A protein and the small-molecule ligand that binds it are described below.
Small molecule (SMILES): N#Cc1cc(Cl)cc(Oc2cc(OCc3n[nH]c4nc(N)ccc34)ccc2Cl)c1

Sequence of chain 1.A:
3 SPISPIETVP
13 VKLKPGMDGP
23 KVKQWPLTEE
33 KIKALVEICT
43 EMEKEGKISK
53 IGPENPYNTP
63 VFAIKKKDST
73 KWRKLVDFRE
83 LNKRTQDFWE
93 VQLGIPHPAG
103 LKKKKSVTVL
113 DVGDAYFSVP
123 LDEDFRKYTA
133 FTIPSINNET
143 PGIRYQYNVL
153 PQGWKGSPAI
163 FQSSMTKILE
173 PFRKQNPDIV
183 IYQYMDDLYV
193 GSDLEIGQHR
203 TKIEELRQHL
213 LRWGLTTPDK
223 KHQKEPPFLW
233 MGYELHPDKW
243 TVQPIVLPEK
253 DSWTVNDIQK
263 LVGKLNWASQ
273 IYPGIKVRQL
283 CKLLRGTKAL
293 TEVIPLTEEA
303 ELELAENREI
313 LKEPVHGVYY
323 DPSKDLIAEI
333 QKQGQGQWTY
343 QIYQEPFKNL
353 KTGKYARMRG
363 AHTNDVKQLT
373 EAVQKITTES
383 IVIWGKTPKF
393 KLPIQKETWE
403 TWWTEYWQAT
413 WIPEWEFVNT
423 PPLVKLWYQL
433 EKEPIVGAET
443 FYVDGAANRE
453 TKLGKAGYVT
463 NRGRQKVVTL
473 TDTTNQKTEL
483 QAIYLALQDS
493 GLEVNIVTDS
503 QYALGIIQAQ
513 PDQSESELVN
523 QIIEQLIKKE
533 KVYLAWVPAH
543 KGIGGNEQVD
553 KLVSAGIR

Binding-site contacts:
Ligand atom N27 contacts residue TRP232 of chain 1.A at 3.5 Å.
Ligand atom C4 contacts residue TYR191 of chain 1.A at 3.2 Å (hydrophobic).
Ligand atom C3 contacts residue TYR191 of chain 1.A at 3.4 Å (hydrophobic).
Ligand atom N25 contacts residue PRO228 of chain 1.A at 3.3 Å.
Ligand atom C23 contacts residue PRO239 of chain 1.A at 3.6 Å (hydrophobic).
Ligand atom CL28 contacts residue TRP232 of chain 1.A at 3.7 Å.
Ligand atom C1 contacts residue TYR191 of chain 1.A at 3.5 Å (hydrophobic).
Ligand atom CL29 contacts residue TYR184 of chain 1.A at 3.1 Å.
Ligand atom C21 contacts residue HIS238 of chain 1.A at 3.1 Å.
Ligand atom C6 contacts residue TYR191 of chain 1.A at 3.4 Å (hydrophobic).
Ligand atom N19 contacts residue LYS106 of chain 1.A at 2.8 Å (salt-bridge).
Ligand atom C17 contacts residue HIS238 of chain 1.A at 3.7 Å.
Ligand atom N20 contacts residue LYS105 of chain 1.A at 3.6 Å.
Ligand atom CL29 contacts residue VAL182 of chain 1.A at 3.1 Å.
Ligand atom C15 contacts residue TYR321 of chain 1.A at 3.7 Å (hydrophobic).
Ligand atom C5 contacts residue TYR191 of chain 1.A at 3.7 Å (hydrophobic).
Ligand atom C2 contacts residue LEU237 of chain 1.A at 3.6 Å (hydrophobic).
Ligand atom C13 contacts residue TYR184 of chain 1.A at 3.6 Å (hydrophobic).
Ligand atom CL29 contacts residue GLY193 of chain 1.A at 3.6 Å.
Ligand atom N19 contacts residue VAL109 of chain 1.A at 3.3 Å.
Ligand atom CL29 contacts residue VAL192 of chain 1.A at 3.8 Å.
Ligand atom N20 contacts residue VAL109 of chain 1.A at 3.8 Å.
Ligand atom N27 contacts residue PHE230 of chain 1.A at 3.4 Å.
Ligand atom N25 contacts residue PHE230 of chain 1.A at 3.6 Å.
Ligand atom C26 contacts residue LEU237 of chain 1.A at 3.8 Å (hydrophobic).
Ligand atom C2 contacts residue TYR191 of chain 1.A at 3.6 Å (hydrophobic).
Ligand atom N24 contacts residue PRO239 of chain 1.A at 3.5 Å.
Ligand atom O7 contacts residue TYR191 of chain 1.A at 3.3 Å.
Ligand atom C22 contacts residue HIS238 of chain 1.A at 2.9 Å.
Ligand atom C11 contacts residue LYS104 of chain 1.A at 3.3 Å.
Ligand atom CL29 contacts residue TYR191 of chain 1.A at 3.5 Å.
Ligand atom C15 contacts residue LYS104 of chain 1.A at 3.3 Å.
Ligand atom C23 contacts residue HIS238 of chain 1.A at 3.4 Å.
Ligand atom O14 contacts residue LEU103 of chain 1.A at 3.5 Å.
Ligand atom C18 contacts residue VAL109 of chain 1.A at 3.4 Å (hydrophobic).
Ligand atom N20 contacts residue LYS106 of chain 1.A at 2.8 Å (salt-bridge).
Ligand atom C22 contacts residue LEU237 of chain 1.A at 3.4 Å (hydrophobic).
Ligand atom C21 contacts residue TYR321 of chain 1.A at 3.3 Å (hydrophobic).
Ligand atom C5 contacts residue TYR184 of chain 1.A at 3.8 Å (hydrophobic).
Ligand atom C1 contacts residue LEU237 of chain 1.A at 3.6 Å (hydrophobic).